Sequence of chain 1.A:
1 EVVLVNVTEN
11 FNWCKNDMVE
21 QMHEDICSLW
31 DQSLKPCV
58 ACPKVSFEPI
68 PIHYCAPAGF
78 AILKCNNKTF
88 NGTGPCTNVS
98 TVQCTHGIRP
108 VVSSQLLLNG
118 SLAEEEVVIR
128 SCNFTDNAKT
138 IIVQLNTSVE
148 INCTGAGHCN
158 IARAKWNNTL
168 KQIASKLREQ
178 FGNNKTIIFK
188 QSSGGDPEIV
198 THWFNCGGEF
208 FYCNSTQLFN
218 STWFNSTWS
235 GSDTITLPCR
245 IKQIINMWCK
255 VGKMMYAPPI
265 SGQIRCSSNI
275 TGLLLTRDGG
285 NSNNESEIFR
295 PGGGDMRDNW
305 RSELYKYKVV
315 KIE

A protein and the small-molecule ligand that binds it are described below.
Small molecule (SMILES): CC(=O)N[C@@H]1[C@@H](O)[C@H](O)[C@@H](CO)O[C@H]1O

Binding-site contacts:
Ligand atom C5 contacts residue ASN95 of chain 1.A at 3.6 Å.
Ligand atom N2 contacts residue ASN95 of chain 1.A at 3.0 Å (h-bond).
Ligand atom C5 contacts residue VAL3 of chain 1.A at 4.3 Å (hydrophobic).
Ligand atom C5 contacts residue ASN83 of chain 1.A at 4.1 Å.
Ligand atom O3 contacts residue ASN95 of chain 1.A at 4.4 Å.
Ligand atom O5 contacts residue ASN83 of chain 1.A at 3.3 Å (h-bond).
Ligand atom C6 contacts residue ASN83 of chain 1.A at 3.7 Å.
Ligand atom C1 contacts residue ASN95 of chain 1.A at 1.4 Å.
Ligand atom C7 contacts residue ASN95 of chain 1.A at 4.1 Å.
Ligand atom O5 contacts residue VAL3 of chain 1.A at 3.9 Å.
Ligand atom O5 contacts residue ASN95 of chain 1.A at 2.3 Å (h-bond).
Ligand atom C2 contacts residue ASN95 of chain 1.A at 2.2 Å.
Ligand atom O6 contacts residue VAL3 of chain 1.A at 3.5 Å.
Ligand atom C4 contacts residue ASN95 of chain 1.A at 4.0 Å.
Ligand atom C1 contacts residue ASN83 of chain 1.A at 3.8 Å.
Ligand atom C6 contacts residue VAL3 of chain 1.A at 3.5 Å (hydrophobic).
Ligand atom C3 contacts residue ASN95 of chain 1.A at 3.6 Å.